Binding-site contacts:
Ligand atom C3 contacts residue ASN101 of chain 1.E at 3.8 Å.
Ligand atom C7 contacts residue ASN101 of chain 1.E at 3.1 Å.
Ligand atom C2 contacts residue ASN101 of chain 1.E at 2.5 Å.
Ligand atom O7 contacts residue ASN101 of chain 1.E at 3.0 Å (h-bond).
Ligand atom C1 contacts residue ASN101 of chain 1.E at 1.4 Å.
Ligand atom C5 contacts residue LYS115 of chain 1.E at 4.4 Å.
Ligand atom O5 contacts residue LYS115 of chain 1.E at 3.9 Å.
Ligand atom O6 contacts residue ASN101 of chain 1.E at 3.8 Å.
Ligand atom O6 contacts residue GLY112 of chain 1.E at 4.1 Å.
Ligand atom O5 contacts residue ASN101 of chain 1.E at 2.5 Å (h-bond).
Ligand atom C5 contacts residue ASN101 of chain 1.E at 3.7 Å.
Ligand atom C8 contacts residue ASN101 of chain 1.E at 4.3 Å.
Ligand atom O6 contacts residue LYS115 of chain 1.E at 3.3 Å (salt-bridge).
Ligand atom C6 contacts residue LYS115 of chain 1.E at 4.0 Å.
Ligand atom C4 contacts residue ASN101 of chain 1.E at 4.3 Å.
Ligand atom N2 contacts residue ASN101 of chain 1.E at 2.8 Å (h-bond).

Sequence of chain 1.E:
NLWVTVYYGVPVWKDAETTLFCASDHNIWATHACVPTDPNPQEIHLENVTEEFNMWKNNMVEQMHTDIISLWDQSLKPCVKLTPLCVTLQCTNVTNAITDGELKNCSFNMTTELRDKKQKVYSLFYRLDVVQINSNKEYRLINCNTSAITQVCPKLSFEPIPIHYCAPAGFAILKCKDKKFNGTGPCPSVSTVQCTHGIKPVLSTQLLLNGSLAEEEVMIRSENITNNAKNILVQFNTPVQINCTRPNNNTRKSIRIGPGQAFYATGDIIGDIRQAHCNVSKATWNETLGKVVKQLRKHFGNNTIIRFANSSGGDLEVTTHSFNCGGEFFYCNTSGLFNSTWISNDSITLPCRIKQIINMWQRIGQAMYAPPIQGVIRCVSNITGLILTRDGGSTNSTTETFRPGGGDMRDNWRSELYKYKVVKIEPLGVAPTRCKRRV

The protein below binds the small molecule below.
Small molecule (SMILES): CC(=O)N[C@@H]1[C@@H](O)[C@H](O)[C@@H](CO)O[C@H]1O